Sequence of chain 1.B:
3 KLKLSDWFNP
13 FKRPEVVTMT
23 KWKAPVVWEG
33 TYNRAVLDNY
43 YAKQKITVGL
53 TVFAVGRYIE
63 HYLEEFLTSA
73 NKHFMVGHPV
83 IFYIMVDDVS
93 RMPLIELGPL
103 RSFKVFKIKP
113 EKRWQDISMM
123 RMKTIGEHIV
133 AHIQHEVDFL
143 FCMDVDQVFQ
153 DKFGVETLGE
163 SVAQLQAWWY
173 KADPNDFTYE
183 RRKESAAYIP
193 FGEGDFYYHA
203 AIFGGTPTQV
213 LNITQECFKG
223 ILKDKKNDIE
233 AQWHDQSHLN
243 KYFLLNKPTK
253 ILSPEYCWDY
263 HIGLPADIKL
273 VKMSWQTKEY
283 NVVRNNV

The protein below binds the small molecule below.
Small molecule (SMILES): OC[C@H]1O[C@@H](O[C@H]2[C@H](O)[C@@H](O)[C@H](O)O[C@@H]2CO)[C@H](O)[C@@H](O)[C@H]1O

Binding-site contacts:
Ligand atom O6 contacts residue TRP235 of chain 1.B at 3.7 Å.
Ligand atom C4 contacts residue GLN168 of chain 1.B at 4.0 Å.
Ligand atom C3 contacts residue TRP171 of chain 1.B at 3.8 Å (hydrophobic).
Ligand atom O6 contacts residue THR180 of chain 1.B at 2.9 Å (h-bond).
Ligand atom C6 contacts residue THR180 of chain 1.B at 3.7 Å.
Ligand atom C3 contacts residue TRP235 of chain 1.B at 4.1 Å (hydrophobic).
Ligand atom C3 contacts residue TRP170 of chain 1.B at 3.8 Å (hydrophobic).
Ligand atom O4 contacts residue GLN168 of chain 1.B at 3.1 Å (h-bond).
Ligand atom O1 contacts residue TRP170 of chain 1.B at 4.0 Å.
Ligand atom C1 contacts residue GLN168 of chain 1.B at 3.7 Å.
Ligand atom C3 contacts residue UDP1 of chain 1.H at 3.5 Å.
Ligand atom O5 contacts residue TRP170 of chain 1.B at 4.2 Å.
Ligand atom C4 contacts residue TRP235 of chain 1.B at 3.9 Å (hydrophobic).
Ligand atom C6 contacts residue TYR199 of chain 1.B at 3.5 Å (hydrophobic).
Ligand atom O4 contacts residue TRP170 of chain 1.B at 4.1 Å.
Ligand atom O6 contacts residue TRP170 of chain 1.B at 4.2 Å.
Ligand atom O4 contacts residue TRP277 of chain 1.B at 4.0 Å.
Ligand atom C4 contacts residue GLN238 of chain 1.B at 3.4 Å.
Ligand atom O4 contacts residue GLN238 of chain 1.B at 2.7 Å (h-bond).
Ligand atom C1 contacts residue TRP170 of chain 1.B at 3.6 Å (hydrophobic).
Ligand atom O2 contacts residue LYS280 of chain 1.B at 3.5 Å.
Ligand atom C2 contacts residue GLN168 of chain 1.B at 3.8 Å.
Ligand atom O4 contacts residue GLN168 of chain 1.B at 3.6 Å.
Ligand atom O5 contacts residue GLN168 of chain 1.B at 3.2 Å (h-bond).
Ligand atom O2 contacts residue TRP277 of chain 1.B at 3.2 Å.
Ligand atom C5 contacts residue GLN168 of chain 1.B at 4.0 Å.
Ligand atom O4 contacts residue HIS201 of chain 1.B at 4.2 Å.
Ligand atom O3 contacts residue LYS280 of chain 1.B at 4.2 Å.
Ligand atom O3 contacts residue GLN168 of chain 1.B at 3.9 Å.
Ligand atom O3 contacts residue TRP171 of chain 1.B at 2.9 Å (h-bond).
Ligand atom O2 contacts residue TRP171 of chain 1.B at 3.4 Å.
Ligand atom C5 contacts residue TRP235 of chain 1.B at 3.7 Å (hydrophobic).
Ligand atom O6 contacts residue TYR199 of chain 1.B at 3.9 Å.
Ligand atom O3 contacts residue UDP1 of chain 1.H at 2.5 Å (h-bond).
Ligand atom C5 contacts residue TRP170 of chain 1.B at 3.9 Å (hydrophobic).
Ligand atom C5 contacts residue GLN238 of chain 1.B at 3.9 Å.
Ligand atom C6 contacts residue TRP235 of chain 1.B at 3.6 Å (hydrophobic).
Ligand atom O2 contacts residue TRP170 of chain 1.B at 4.1 Å.
Ligand atom C6 contacts residue GLN238 of chain 1.B at 3.3 Å.
Ligand atom C2 contacts residue TRP277 of chain 1.B at 3.8 Å (hydrophobic).